Sequence of chain 1.A:
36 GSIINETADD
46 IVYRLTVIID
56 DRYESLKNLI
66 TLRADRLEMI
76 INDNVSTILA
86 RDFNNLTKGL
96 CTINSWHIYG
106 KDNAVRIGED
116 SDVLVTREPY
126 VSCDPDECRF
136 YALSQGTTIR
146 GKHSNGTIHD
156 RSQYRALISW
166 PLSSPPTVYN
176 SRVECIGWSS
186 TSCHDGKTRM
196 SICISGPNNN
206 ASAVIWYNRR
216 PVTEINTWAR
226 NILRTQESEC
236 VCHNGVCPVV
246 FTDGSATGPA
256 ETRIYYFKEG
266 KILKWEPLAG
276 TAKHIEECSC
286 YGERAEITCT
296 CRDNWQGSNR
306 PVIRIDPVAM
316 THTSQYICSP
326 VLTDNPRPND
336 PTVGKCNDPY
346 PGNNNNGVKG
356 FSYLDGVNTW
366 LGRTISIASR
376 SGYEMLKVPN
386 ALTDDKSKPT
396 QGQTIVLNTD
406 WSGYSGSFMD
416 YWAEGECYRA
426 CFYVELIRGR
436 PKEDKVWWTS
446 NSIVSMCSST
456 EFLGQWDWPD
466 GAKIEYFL

This protein binds this small molecule.
Small molecule (SMILES): CC(=O)N[C@H]1[C@H](O[C@H]2[C@H](O)[C@@H](NC(C)=O)CO[C@@H]2CO)O[C@H](CO)[C@@H](O[C@@H]2O[C@H](CO[C@H]3O[C@H](CO[C@H]4O[C@H](CO)[C@@H](O)[C@H](O)[C@@H]4O)[C@@H](O)[C@H](O[C@H]4O[C@H](CO)[C@@H](O)[C@H](O)[C@@H]4O)[C@@H]3O)[C@@H](O)[C@H](O[C@H]3O[C@H](CO)[C@@H](O)[C@H](O)[C@@H]3O[C@H]3O[C@H](CO)[C@@H](O)[C@H](O)[C@@H]3O[C@H]3O[C@H](CO)[C@@H](O)[C@H](O)[C@@H]3O)[C@@H]2O)[C@@H]1O

Binding-site contacts:
Ligand atom O3 contacts residue GLN396 of chain 1.B at 3.5 Å.
Ligand atom C6 contacts residue THR395 of chain 1.B at 3.5 Å.
Ligand atom O4 contacts residue GLY397 of chain 1.B at 3.5 Å (h-bond).
Ligand atom O6 contacts residue LYS393 of chain 1.B at 2.8 Å (salt-bridge).
Ligand atom O6 contacts residue LEU458 of chain 1.B at 3.3 Å (h-bond).
Ligand atom O2 contacts residue ASN334 of chain 1.B at 2.3 Å (h-bond).
Ligand atom O6 contacts residue ILE370 of chain 1.B at 2.4 Å (h-bond).
Ligand atom C6 contacts residue ASP335 of chain 1.B at 3.3 Å.
Ligand atom O5 contacts residue GLN460 of chain 1.B at 3.7 Å.
Ligand atom O3 contacts residue ASN334 of chain 1.B at 2.5 Å (h-bond).
Ligand atom O5 contacts residue GLY459 of chain 1.B at 3.5 Å.
Ligand atom O2 contacts residue GLY397 of chain 1.B at 3.2 Å.
Ligand atom O3 contacts residue ARG368 of chain 1.B at 2.8 Å (salt-bridge).
Ligand atom O5 contacts residue GLY397 of chain 1.B at 3.6 Å (h-bond).
Ligand atom O4 contacts residue ARG332 of chain 1.B at 3.6 Å.
Ligand atom C7 contacts residue ASN205 of chain 1.A at 3.6 Å.
Ligand atom C2 contacts residue ASN334 of chain 1.B at 3.1 Å.
Ligand atom C6 contacts residue LEU458 of chain 1.B at 3.1 Å (hydrophobic).
Ligand atom C4 contacts residue GLU379 of chain 1.B at 3.5 Å.
Ligand atom C3 contacts residue ASN334 of chain 1.B at 3.3 Å.
Ligand atom O6 contacts residue THR395 of chain 1.B at 3.0 Å (h-bond).
Ligand atom C6 contacts residue ILE370 of chain 1.B at 3.6 Å (hydrophobic).
Ligand atom O3 contacts residue ASP335 of chain 1.B at 3.1 Å (salt-bridge).
Ligand atom O3 contacts residue GLU379 of chain 1.B at 3.0 Å (salt-bridge).
Ligand atom O6 contacts residue GLN460 of chain 1.B at 3.6 Å.
Ligand atom C8 contacts residue ASN204 of chain 1.A at 3.2 Å.
Ligand atom O4 contacts residue ARG368 of chain 1.B at 3.4 Å (salt-bridge).
Ligand atom C6 contacts residue PRO394 of chain 1.B at 3.7 Å (hydrophobic).
Ligand atom O5 contacts residue ASP335 of chain 1.B at 3.4 Å (salt-bridge).
Ligand atom O4 contacts residue ILE372 of chain 1.B at 3.3 Å.
Ligand atom O5 contacts residue ASN205 of chain 1.A at 2.3 Å (h-bond).
Ligand atom C5 contacts residue ASN205 of chain 1.A at 3.6 Å.
Ligand atom C6 contacts residue GLN396 of chain 1.B at 3.5 Å.
Ligand atom C1 contacts residue ASN205 of chain 1.A at 1.4 Å.
Ligand atom C2 contacts residue ASN205 of chain 1.A at 2.4 Å.
Ligand atom O4 contacts residue GLU379 of chain 1.B at 2.6 Å (salt-bridge).
Ligand atom C3 contacts residue GLU379 of chain 1.B at 3.4 Å.
Ligand atom N2 contacts residue ASN205 of chain 1.A at 2.8 Å (h-bond).
Ligand atom O6 contacts residue ASP335 of chain 1.B at 2.4 Å (salt-bridge).
Ligand atom O3 contacts residue GLY397 of chain 1.B at 3.0 Å (h-bond).

Sequence of chain 1.B:
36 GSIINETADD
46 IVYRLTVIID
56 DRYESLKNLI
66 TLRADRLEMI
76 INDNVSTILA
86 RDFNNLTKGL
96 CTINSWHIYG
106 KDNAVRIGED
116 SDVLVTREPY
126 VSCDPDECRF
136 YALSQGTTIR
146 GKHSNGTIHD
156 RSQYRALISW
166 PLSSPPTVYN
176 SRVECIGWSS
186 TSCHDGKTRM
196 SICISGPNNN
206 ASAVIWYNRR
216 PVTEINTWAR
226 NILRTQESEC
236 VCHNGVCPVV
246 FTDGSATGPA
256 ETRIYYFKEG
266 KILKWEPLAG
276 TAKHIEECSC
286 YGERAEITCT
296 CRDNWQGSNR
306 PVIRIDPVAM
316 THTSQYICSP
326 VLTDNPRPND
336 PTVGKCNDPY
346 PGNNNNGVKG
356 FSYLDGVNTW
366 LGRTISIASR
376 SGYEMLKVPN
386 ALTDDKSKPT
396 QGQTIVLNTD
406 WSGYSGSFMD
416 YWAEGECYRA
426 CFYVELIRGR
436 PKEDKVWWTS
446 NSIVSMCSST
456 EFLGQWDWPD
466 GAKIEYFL